Sequence of chain 1.A:
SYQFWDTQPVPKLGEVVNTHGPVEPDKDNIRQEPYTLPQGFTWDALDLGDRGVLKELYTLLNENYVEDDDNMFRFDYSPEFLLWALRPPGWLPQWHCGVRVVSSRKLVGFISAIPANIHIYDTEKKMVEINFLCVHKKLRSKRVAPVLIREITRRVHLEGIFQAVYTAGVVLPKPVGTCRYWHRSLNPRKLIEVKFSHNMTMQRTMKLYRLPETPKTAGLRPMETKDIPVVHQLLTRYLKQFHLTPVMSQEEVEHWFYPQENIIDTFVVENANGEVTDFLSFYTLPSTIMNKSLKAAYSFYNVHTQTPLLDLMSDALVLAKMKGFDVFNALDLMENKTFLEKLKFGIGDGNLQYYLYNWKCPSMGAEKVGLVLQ

Binding-site contacts:
Ligand atom C4 contacts residue VAL88 of chain 1.A at 3.6 Å (hydrophobic).
Ligand atom C8 contacts residue ASP90 of chain 1.A at 3.9 Å.
Ligand atom C5 contacts residue PHE97 of chain 1.A at 3.6 Å (hydrophobic).
Ligand atom C13 contacts residue TYR308 of chain 1.A at 3.3 Å (hydrophobic).
Ligand atom C7 contacts residue PHE95 of chain 1.A at 3.4 Å (hydrophobic).
Ligand atom C2 contacts residue ASP90 of chain 1.A at 3.6 Å.
Ligand atom C12 contacts residue TYR308 of chain 1.A at 3.5 Å (hydrophobic).
Ligand atom C18 contacts residue ASN358 of chain 1.A at 3.9 Å.
Ligand atom C6 contacts residue SER312 of chain 1.A at 3.4 Å.
Ligand atom C6 contacts residue PHE97 of chain 1.A at 3.8 Å (hydrophobic).
Ligand atom C13 contacts residue GLN403 of chain 1.A at 3.6 Å.
Ligand atom C3 contacts residue GLU89 of chain 1.A at 3.6 Å.
Ligand atom O contacts residue PHE95 of chain 1.A at 3.5 Å.
Ligand atom C4 contacts residue PHE97 of chain 1.A at 3.6 Å (hydrophobic).
Ligand atom O1 contacts residue TYR203 of chain 1.A at 3.1 Å.
Ligand atom C14 contacts residue TYR99 of chain 1.A at 3.3 Å (hydrophobic).
Ligand atom C5 contacts residue SER312 of chain 1.A at 3.3 Å.
Ligand atom C10 contacts residue TYR203 of chain 1.A at 3.3 Å (hydrophobic).
Ligand atom C17 contacts residue TYR327 of chain 1.A at 3.3 Å (hydrophobic).
Ligand atom C4 contacts residue ASP90 of chain 1.A at 3.4 Å.
Ligand atom C7 contacts residue SER312 of chain 1.A at 3.8 Å.
Ligand atom C20 contacts residue TYR203 of chain 1.A at 2.9 Å (hydrophobic).
Ligand atom C7 contacts residue LEU323 of chain 1.A at 3.9 Å (hydrophobic).
Ligand atom N2 contacts residue GLN403 of chain 1.A at 3.5 Å (h-bond).
Ligand atom C14 contacts residue PHE97 of chain 1.A at 3.5 Å (hydrophobic).
Ligand atom C19 contacts residue TYR203 of chain 1.A at 3.5 Å (hydrophobic).
Ligand atom C4 contacts residue GLU89 of chain 1.A at 3.5 Å.
Ligand atom C5 contacts residue PHE95 of chain 1.A at 3.8 Å (hydrophobic).
Ligand atom C13 contacts residue TYR99 of chain 1.A at 3.9 Å (hydrophobic).
Ligand atom C7 contacts residue PHE218 of chain 1.A at 3.7 Å (hydrophobic).
Ligand atom N contacts residue TYR203 of chain 1.A at 3.8 Å.
Ligand atom C19 contacts residue ASN358 of chain 1.A at 3.9 Å.
Ligand atom C18 contacts residue TYR327 of chain 1.A at 3.6 Å (hydrophobic).
Ligand atom C11 contacts residue TYR327 of chain 1.A at 3.6 Å (hydrophobic).
Ligand atom C3 contacts residue PHE97 of chain 1.A at 3.6 Å (hydrophobic).
Ligand atom N1 contacts residue PHE97 of chain 1.A at 3.9 Å.
Ligand atom O contacts residue SER312 of chain 1.A at 2.7 Å (h-bond).
Ligand atom C3 contacts residue ASP90 of chain 1.A at 3.4 Å.
Ligand atom C9 contacts residue TYR203 of chain 1.A at 3.3 Å (hydrophobic).
Ligand atom N2 contacts residue TYR99 of chain 1.A at 3.8 Å.

The protein below binds the small molecule below.
Small molecule (SMILES): [H]/N=C(\Cc1cccc(OC)c1)NC(=O)c1ccccc1OC1CCNCC1